Binding-site contacts:
Ligand atom C6 contacts residue GLY648 of chain 1.A at 4.1 Å.
Ligand atom N2 contacts residue THR60 of chain 1.A at 4.2 Å.
Ligand atom C5 contacts residue ALA59 of chain 1.A at 4.4 Å (hydrophobic).
Ligand atom C5 contacts residue SER646 of chain 1.A at 3.7 Å.
Ligand atom N2 contacts residue ALA59 of chain 1.A at 2.9 Å (h-bond).
Ligand atom C1 contacts residue ASN644 of chain 1.A at 1.4 Å.
Ligand atom C8 contacts residue ASN644 of chain 1.A at 4.4 Å.
Ligand atom C1 contacts residue ALA59 of chain 1.A at 4.1 Å (hydrophobic).
Ligand atom O3 contacts residue ALA59 of chain 1.A at 4.2 Å.
Ligand atom C2 contacts residue ALA59 of chain 1.A at 3.7 Å (hydrophobic).
Ligand atom C4 contacts residue ASN644 of chain 1.A at 4.2 Å.
Ligand atom C3 contacts residue ALA59 of chain 1.A at 3.7 Å (hydrophobic).
Ligand atom C1 contacts residue SER646 of chain 1.A at 3.9 Å.
Ligand atom O7 contacts residue ASN644 of chain 1.A at 3.1 Å (h-bond).
Ligand atom O4 contacts residue ASN58 of chain 1.A at 3.8 Å.
Ligand atom C6 contacts residue SER646 of chain 1.A at 3.8 Å.
Ligand atom O5 contacts residue SER646 of chain 1.A at 3.7 Å.
Ligand atom O3 contacts residue ASN58 of chain 1.A at 4.0 Å.
Ligand atom C7 contacts residue ALA59 of chain 1.A at 3.8 Å (hydrophobic).
Ligand atom O3 contacts residue THR60 of chain 1.A at 4.2 Å.
Ligand atom C3 contacts residue ASN58 of chain 1.A at 4.0 Å.
Ligand atom O6 contacts residue SER646 of chain 1.A at 4.3 Å.
Ligand atom C7 contacts residue ASN644 of chain 1.A at 3.2 Å.
Ligand atom C2 contacts residue ASN644 of chain 1.A at 2.5 Å.
Ligand atom C5 contacts residue ASN644 of chain 1.A at 3.6 Å.
Ligand atom C8 contacts residue THR60 of chain 1.A at 3.4 Å.
Ligand atom O5 contacts residue ASN644 of chain 1.A at 2.3 Å (h-bond).
Ligand atom C8 contacts residue ALA59 of chain 1.A at 3.7 Å (hydrophobic).
Ligand atom C3 contacts residue ASN644 of chain 1.A at 3.8 Å.
Ligand atom C8 contacts residue PHE62 of chain 1.A at 4.4 Å (hydrophobic).
Ligand atom N2 contacts residue ASN644 of chain 1.A at 3.0 Å (h-bond).

A protein and the small-molecule ligand that binds it are described below.
Small molecule (SMILES): CC(=O)N[C@@H]1[C@@H](O)[C@H](O)[C@@H](CO)O[C@H]1O

Sequence of chain 1.A:
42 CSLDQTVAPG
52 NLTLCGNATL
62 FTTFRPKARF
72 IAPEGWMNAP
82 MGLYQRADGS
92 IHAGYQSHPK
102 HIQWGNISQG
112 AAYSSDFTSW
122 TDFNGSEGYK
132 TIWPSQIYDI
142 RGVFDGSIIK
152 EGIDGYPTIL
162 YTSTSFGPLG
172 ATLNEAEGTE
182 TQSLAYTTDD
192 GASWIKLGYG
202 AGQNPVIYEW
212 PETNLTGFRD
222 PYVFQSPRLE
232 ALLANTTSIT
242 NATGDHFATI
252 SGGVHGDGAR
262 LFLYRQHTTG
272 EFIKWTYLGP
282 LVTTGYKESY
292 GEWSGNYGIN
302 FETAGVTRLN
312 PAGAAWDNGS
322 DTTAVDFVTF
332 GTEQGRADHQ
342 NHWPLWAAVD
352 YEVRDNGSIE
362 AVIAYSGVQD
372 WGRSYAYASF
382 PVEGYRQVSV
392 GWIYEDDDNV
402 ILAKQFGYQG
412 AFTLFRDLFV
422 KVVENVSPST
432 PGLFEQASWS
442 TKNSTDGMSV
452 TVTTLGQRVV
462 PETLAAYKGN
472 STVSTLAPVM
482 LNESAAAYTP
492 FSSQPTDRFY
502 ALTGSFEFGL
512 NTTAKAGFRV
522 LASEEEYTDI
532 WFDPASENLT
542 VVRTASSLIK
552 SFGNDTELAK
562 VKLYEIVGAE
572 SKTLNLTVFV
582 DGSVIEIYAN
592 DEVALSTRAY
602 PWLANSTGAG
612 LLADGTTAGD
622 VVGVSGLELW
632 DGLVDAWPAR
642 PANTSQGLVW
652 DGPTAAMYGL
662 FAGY